This protein binds this small molecule.
Small molecule (SMILES): Cc1cn([C@H]2C[C@H](O[P](=O)(O)OC[C@H]3O[C@@H](n4ccc(N)nc4=O)C[C@@H]3O[P](=O)(O)OC[C@H]3O[C@@H](n4cnc5c(=O)nc(N)[nH]c54)C[C@@H]3O[P](=O)(O)OC[C@H]3O[C@@H](n4cnc5c(=O)nc(N)[nH]c54)C[C@@H]3O)[C@@H](CO[P](=O)(O)O[C@H]3C[C@H](n4cnc5c(=O)nc(N)[nH]c54)O[C@@H]3COP(=O)(O)O)O2)c(=O)[nH]c1=O

Sequence of chain 1.D:
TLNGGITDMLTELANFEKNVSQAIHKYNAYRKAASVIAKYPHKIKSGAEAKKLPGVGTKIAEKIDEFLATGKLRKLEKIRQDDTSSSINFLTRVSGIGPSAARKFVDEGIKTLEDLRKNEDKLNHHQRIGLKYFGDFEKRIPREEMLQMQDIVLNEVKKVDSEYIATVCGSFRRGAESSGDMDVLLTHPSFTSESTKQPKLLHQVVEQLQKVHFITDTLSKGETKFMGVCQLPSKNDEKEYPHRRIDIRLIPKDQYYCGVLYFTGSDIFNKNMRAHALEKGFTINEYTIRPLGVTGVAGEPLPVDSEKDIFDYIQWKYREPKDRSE

Binding-site contacts:
Ligand atom O4' contacts residue ALA38 of chain 1.D at 3.5 Å.
Ligand atom C3' contacts residue GLY64 of chain 1.D at 3.9 Å.
Ligand atom N3 contacts residue ALA38 of chain 1.D at 3.5 Å.
Ligand atom OP2 contacts residue NA1 of chain 1.H at 3.9 Å.
Ligand atom O6 contacts residue HIS34 of chain 1.D at 4.0 Å.
Ligand atom OP2 contacts residue GLY66 of chain 1.D at 3.9 Å.
Ligand atom P contacts residue LYS35 of chain 1.D at 3.9 Å.
Ligand atom OP1 contacts residue PRO63 of chain 1.D at 3.7 Å.
Ligand atom OP2 contacts residue LYS68 of chain 1.D at 3.0 Å (salt-bridge).
Ligand atom C5' contacts residue GLY64 of chain 1.D at 3.1 Å.
Ligand atom OP1 contacts residue NA1 of chain 1.H at 2.6 Å (h-bond).
Ligand atom O3' contacts residue VAL65 of chain 1.D at 3.9 Å.
Ligand atom O3' contacts residue ILE69 of chain 1.D at 3.6 Å.
Ligand atom C3' contacts residue GLY66 of chain 1.D at 3.8 Å.
Ligand atom O5' contacts residue LYS35 of chain 1.D at 4.0 Å.
Ligand atom OP1 contacts residue GLY64 of chain 1.D at 2.9 Å (h-bond).
Ligand atom C5' contacts residue TYR39 of chain 1.D at 3.7 Å (hydrophobic).
Ligand atom OP2 contacts residue THR67 of chain 1.D at 3.8 Å.
Ligand atom P contacts residue GLY66 of chain 1.D at 3.7 Å.
Ligand atom OP1 contacts residue VAL65 of chain 1.D at 3.5 Å (h-bond).
Ligand atom P contacts residue VAL65 of chain 1.D at 4.0 Å.
Ligand atom O5' contacts residue GLY66 of chain 1.D at 3.5 Å.
Ligand atom OP3 contacts residue LYS35 of chain 1.D at 2.8 Å (salt-bridge).
Ligand atom OP2 contacts residue VAL65 of chain 1.D at 3.8 Å.
Ligand atom P contacts residue NA1 of chain 1.H at 3.7 Å.
Ligand atom OP2 contacts residue LYS68 of chain 1.D at 3.2 Å.
Ligand atom OP1 contacts residue LYS68 of chain 1.D at 3.2 Å (salt-bridge).
Ligand atom O3' contacts residue GLY64 of chain 1.D at 3.4 Å.
Ligand atom OP1 contacts residue THR67 of chain 1.D at 3.6 Å (h-bond).
Ligand atom P contacts residue LYS68 of chain 1.D at 3.6 Å.
Ligand atom OP1 contacts residue GLY66 of chain 1.D at 2.9 Å (h-bond).
Ligand atom OP1 contacts residue LYS68 of chain 1.D at 3.5 Å (salt-bridge).
Ligand atom OP1 contacts residue LEU62 of chain 1.D at 3.7 Å.
Ligand atom OP1 contacts residue ILE69 of chain 1.D at 2.9 Å (h-bond).
Ligand atom OP2 contacts residue LYS35 of chain 1.D at 4.0 Å.
Ligand atom P contacts residue ILE69 of chain 1.D at 3.9 Å.
Ligand atom C4' contacts residue GLY64 of chain 1.D at 3.2 Å.
Ligand atom P contacts residue GLY64 of chain 1.D at 3.9 Å.
Ligand atom C5' contacts residue GLY66 of chain 1.D at 3.4 Å.
Ligand atom P contacts residue LYS68 of chain 1.D at 3.8 Å.